A small-molecule ligand and the protein it binds are described below.
Small molecule (SMILES): CC(=O)N[C@H]1[C@H](O[C@H]2[C@H](O)[C@@H](NC(C)=O)CO[C@@H]2CO[C@@H]2O[C@@H](C)[C@@H](O)[C@@H](O)[C@@H]2O)O[C@H](CO)[C@@H](O)[C@@H]1O

Binding-site contacts:
Ligand atom C7 contacts residue ASN161 of chain 1.A at 3.7 Å.
Ligand atom C4 contacts residue ALA148 of chain 1.A at 4.3 Å (hydrophobic).
Ligand atom O4 contacts residue ARG156 of chain 1.A at 4.3 Å.
Ligand atom C5 contacts residue ARG156 of chain 1.A at 4.4 Å.
Ligand atom C3 contacts residue ASN161 of chain 1.A at 3.8 Å.
Ligand atom O7 contacts residue THR162 of chain 1.A at 4.4 Å.
Ligand atom C1 contacts residue ASN161 of chain 1.A at 1.4 Å.
Ligand atom C1 contacts residue ARG156 of chain 1.A at 4.4 Å.
Ligand atom N2 contacts residue THR162 of chain 1.A at 4.0 Å.
Ligand atom O3 contacts residue ILE149 of chain 1.A at 3.9 Å.
Ligand atom C3 contacts residue ALA148 of chain 1.A at 4.0 Å (hydrophobic).
Ligand atom O5 contacts residue ARG156 of chain 1.A at 4.1 Å.
Ligand atom O5 contacts residue ARG156 of chain 1.A at 4.3 Å.
Ligand atom C8 contacts residue ASN161 of chain 1.A at 4.1 Å.
Ligand atom C6 contacts residue ARG156 of chain 1.A at 3.4 Å.
Ligand atom C2 contacts residue ALA148 of chain 1.A at 3.9 Å (hydrophobic).
Ligand atom C1 contacts residue ARG156 of chain 1.A at 4.1 Å.
Ligand atom N2 contacts residue ASN161 of chain 1.A at 2.9 Å (h-bond).
Ligand atom O4 contacts residue ILE149 of chain 1.A at 3.8 Å.
Ligand atom C8 contacts residue THR147 of chain 1.A at 4.0 Å.
Ligand atom C2 contacts residue ASN161 of chain 1.A at 2.4 Å.
Ligand atom O3 contacts residue ALA148 of chain 1.A at 3.3 Å (h-bond).
Ligand atom C5 contacts residue ASN161 of chain 1.A at 3.7 Å.
Ligand atom O5 contacts residue ASN161 of chain 1.A at 2.4 Å (h-bond).
Ligand atom C4 contacts residue ASN161 of chain 1.A at 4.2 Å.
Ligand atom O4 contacts residue ALA148 of chain 1.A at 3.4 Å (h-bond).

Sequence of chain 1.A:
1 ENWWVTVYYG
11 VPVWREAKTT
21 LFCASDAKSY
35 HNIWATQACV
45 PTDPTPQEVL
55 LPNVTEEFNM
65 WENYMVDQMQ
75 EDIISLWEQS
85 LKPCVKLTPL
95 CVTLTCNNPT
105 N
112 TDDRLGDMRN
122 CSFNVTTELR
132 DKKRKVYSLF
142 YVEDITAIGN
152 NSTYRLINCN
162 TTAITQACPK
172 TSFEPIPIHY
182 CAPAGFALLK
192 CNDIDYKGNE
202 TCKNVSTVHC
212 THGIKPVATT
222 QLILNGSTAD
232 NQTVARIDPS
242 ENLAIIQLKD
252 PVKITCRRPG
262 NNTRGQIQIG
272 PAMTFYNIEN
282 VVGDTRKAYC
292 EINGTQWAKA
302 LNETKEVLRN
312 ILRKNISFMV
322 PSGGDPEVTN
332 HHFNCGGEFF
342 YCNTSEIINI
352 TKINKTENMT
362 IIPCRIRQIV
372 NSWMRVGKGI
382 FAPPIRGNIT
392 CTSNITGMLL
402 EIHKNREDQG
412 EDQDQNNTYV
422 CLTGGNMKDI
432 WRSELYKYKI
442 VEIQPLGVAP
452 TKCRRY